Binding-site contacts:
Ligand atom C6 contacts residue GLN567 of chain 1.B at 4.2 Å.
Ligand atom O5 contacts residue GLN567 of chain 1.B at 3.0 Å (h-bond).
Ligand atom O7 contacts residue ASN318 of chain 1.B at 3.3 Å (h-bond).
Ligand atom C5 contacts residue GLN567 of chain 1.B at 3.9 Å.
Ligand atom N2 contacts residue ASN318 of chain 1.B at 3.0 Å (h-bond).
Ligand atom O6 contacts residue ASN318 of chain 1.B at 4.5 Å.
Ligand atom C7 contacts residue ASN318 of chain 1.B at 3.1 Å.
Ligand atom C4 contacts residue ASN318 of chain 1.B at 4.2 Å.
Ligand atom C3 contacts residue ASN318 of chain 1.B at 3.8 Å.
Ligand atom O5 contacts residue ASN318 of chain 1.B at 2.3 Å (h-bond).
Ligand atom C5 contacts residue ASN318 of chain 1.B at 3.6 Å.
Ligand atom C8 contacts residue ASN318 of chain 1.B at 3.7 Å.
Ligand atom C1 contacts residue GLN567 of chain 1.B at 3.4 Å.
Ligand atom O6 contacts residue GLN567 of chain 1.B at 3.2 Å (h-bond).
Ligand atom C1 contacts residue ASN318 of chain 1.B at 1.4 Å.
Ligand atom C2 contacts residue ASN318 of chain 1.B at 2.5 Å.

A protein and the small-molecule ligand that binds it are described below.
Small molecule (SMILES): CC(=O)N[C@@H]1[C@@H](O)[C@H](O)[C@@H](CO)O[C@H]1O

Sequence of chain 1.B:
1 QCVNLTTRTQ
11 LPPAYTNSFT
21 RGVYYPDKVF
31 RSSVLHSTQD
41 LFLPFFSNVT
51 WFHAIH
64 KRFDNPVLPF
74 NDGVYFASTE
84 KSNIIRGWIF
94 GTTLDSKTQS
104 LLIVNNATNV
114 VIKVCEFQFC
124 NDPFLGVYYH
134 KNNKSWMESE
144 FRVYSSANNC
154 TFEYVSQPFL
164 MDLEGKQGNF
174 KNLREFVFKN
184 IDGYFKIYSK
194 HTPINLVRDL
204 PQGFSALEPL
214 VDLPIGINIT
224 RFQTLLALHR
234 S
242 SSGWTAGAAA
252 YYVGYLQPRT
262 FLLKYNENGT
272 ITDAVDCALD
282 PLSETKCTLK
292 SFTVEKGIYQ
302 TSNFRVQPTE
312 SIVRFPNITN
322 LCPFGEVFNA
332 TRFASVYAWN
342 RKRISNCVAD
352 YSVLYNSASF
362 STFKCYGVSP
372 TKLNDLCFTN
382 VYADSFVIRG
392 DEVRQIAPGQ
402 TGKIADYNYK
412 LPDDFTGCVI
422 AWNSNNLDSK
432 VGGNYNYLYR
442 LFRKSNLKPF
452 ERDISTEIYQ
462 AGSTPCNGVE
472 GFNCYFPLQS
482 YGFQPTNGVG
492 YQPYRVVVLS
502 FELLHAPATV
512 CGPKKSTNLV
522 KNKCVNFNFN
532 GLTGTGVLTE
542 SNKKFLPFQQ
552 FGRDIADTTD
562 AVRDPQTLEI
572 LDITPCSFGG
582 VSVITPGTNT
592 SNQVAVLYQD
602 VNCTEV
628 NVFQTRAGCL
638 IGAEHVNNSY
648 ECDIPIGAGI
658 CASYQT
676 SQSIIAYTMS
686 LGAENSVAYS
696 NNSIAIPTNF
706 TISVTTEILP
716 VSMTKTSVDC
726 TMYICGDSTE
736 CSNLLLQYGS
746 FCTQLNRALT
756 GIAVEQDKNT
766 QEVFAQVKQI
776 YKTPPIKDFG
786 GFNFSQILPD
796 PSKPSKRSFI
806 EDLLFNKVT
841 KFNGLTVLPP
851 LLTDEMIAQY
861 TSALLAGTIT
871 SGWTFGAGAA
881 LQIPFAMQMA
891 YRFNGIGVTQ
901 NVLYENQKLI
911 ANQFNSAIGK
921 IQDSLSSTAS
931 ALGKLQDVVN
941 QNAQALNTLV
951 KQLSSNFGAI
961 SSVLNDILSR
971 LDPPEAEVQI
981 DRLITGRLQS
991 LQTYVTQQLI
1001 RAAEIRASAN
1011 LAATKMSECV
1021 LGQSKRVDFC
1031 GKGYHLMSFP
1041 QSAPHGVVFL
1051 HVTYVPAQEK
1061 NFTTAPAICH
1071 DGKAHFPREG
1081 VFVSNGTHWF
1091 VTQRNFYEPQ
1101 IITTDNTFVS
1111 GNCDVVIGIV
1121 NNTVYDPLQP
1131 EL